Sequence of chain 1.A:
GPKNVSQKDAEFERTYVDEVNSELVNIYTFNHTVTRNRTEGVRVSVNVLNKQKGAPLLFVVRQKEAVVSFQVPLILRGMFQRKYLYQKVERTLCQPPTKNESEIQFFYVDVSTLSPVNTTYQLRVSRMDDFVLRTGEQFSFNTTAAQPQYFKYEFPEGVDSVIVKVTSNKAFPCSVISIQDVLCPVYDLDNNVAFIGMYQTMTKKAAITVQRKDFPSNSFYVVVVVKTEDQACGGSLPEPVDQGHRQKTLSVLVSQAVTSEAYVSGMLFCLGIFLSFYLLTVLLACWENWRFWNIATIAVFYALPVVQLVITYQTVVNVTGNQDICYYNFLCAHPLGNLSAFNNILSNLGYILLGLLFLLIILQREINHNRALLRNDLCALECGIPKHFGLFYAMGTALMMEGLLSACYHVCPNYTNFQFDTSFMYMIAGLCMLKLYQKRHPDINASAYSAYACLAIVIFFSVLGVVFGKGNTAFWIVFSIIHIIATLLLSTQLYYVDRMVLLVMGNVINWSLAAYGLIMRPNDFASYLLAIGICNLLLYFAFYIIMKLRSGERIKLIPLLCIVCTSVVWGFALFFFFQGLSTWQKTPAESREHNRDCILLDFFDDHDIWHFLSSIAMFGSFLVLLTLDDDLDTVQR

This protein binds this small molecule.
Small molecule (SMILES): CC(=O)N[C@@H]1[C@@H](O)[C@H](O)[C@@H](CO)O[C@H]1O

Binding-site contacts:
Ligand atom O6 contacts residue GLU126 of chain 1.A at 4.0 Å.
Ligand atom N2 contacts residue ASN123 of chain 1.A at 3.8 Å.
Ligand atom C7 contacts residue ASN123 of chain 1.A at 3.9 Å.
Ligand atom C1 contacts residue ASN123 of chain 1.A at 1.4 Å.
Ligand atom O3 contacts residue ASN123 of chain 1.A at 3.0 Å (h-bond).
Ligand atom C3 contacts residue ASN123 of chain 1.A at 3.2 Å.
Ligand atom O7 contacts residue ASN123 of chain 1.A at 3.0 Å (h-bond).
Ligand atom C2 contacts residue ASN123 of chain 1.A at 2.5 Å.
Ligand atom C4 contacts residue ASN123 of chain 1.A at 3.8 Å.
Ligand atom O6 contacts residue ASN123 of chain 1.A at 4.0 Å.
Ligand atom O5 contacts residue ASN123 of chain 1.A at 2.5 Å (h-bond).
Ligand atom C5 contacts residue ASN123 of chain 1.A at 3.2 Å.
Ligand atom C6 contacts residue ASN123 of chain 1.A at 3.2 Å.
Ligand atom C6 contacts residue GLU126 of chain 1.A at 4.1 Å.